Sequence of chain 1.C:
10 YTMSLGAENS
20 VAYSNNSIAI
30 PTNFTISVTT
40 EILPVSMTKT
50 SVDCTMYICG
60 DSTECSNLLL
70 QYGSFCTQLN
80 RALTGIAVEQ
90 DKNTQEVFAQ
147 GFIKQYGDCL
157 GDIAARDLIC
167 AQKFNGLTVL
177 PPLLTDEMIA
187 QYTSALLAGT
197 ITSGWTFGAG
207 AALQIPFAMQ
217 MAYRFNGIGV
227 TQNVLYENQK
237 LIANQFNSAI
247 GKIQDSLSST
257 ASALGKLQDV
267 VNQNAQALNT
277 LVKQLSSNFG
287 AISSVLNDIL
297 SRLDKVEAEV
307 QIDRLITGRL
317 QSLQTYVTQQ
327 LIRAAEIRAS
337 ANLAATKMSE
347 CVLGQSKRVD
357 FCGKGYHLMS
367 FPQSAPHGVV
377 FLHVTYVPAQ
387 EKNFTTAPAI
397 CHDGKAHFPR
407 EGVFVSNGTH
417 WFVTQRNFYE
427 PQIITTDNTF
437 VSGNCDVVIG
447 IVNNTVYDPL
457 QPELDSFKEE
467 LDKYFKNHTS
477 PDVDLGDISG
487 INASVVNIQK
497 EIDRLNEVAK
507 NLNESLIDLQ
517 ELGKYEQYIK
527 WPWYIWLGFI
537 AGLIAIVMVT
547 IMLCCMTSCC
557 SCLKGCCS

The protein below binds the small molecule below.
Small molecule (SMILES): CC(=O)N[C@@H]1[C@@H](O)[C@H](O)[C@@H](CO)O[C@H]1O

Binding-site contacts:
Ligand atom O7 contacts residue ASN24 of chain 1.C at 3.1 Å (h-bond).
Ligand atom C4 contacts residue ASN24 of chain 1.C at 4.0 Å.
Ligand atom N2 contacts residue TRP417 of chain 1.C at 3.9 Å.
Ligand atom C3 contacts residue ASN24 of chain 1.C at 3.6 Å.
Ligand atom C7 contacts residue TRP417 of chain 1.C at 4.4 Å (hydrophobic).
Ligand atom C7 contacts residue ASN24 of chain 1.C at 3.1 Å.
Ligand atom C8 contacts residue ILE396 of chain 1.C at 3.7 Å (hydrophobic).
Ligand atom O7 contacts residue TYR22 of chain 1.C at 3.8 Å.
Ligand atom C1 contacts residue TRP417 of chain 1.C at 3.7 Å (hydrophobic).
Ligand atom C1 contacts residue ASN24 of chain 1.C at 1.4 Å.
Ligand atom O5 contacts residue ASN24 of chain 1.C at 2.4 Å (h-bond).
Ligand atom C2 contacts residue TRP417 of chain 1.C at 4.4 Å (hydrophobic).
Ligand atom C8 contacts residue ASN24 of chain 1.C at 4.3 Å.
Ligand atom C2 contacts residue ASN24 of chain 1.C at 2.2 Å.
Ligand atom N2 contacts residue ASN24 of chain 1.C at 2.7 Å (h-bond).
Ligand atom C5 contacts residue ASN24 of chain 1.C at 3.6 Å.